The protein below binds the small molecule below.
Small molecule (SMILES): CC[C@H](C)[C@H](NC(=O)[C@H](CC(C)C)NC(=O)[C@H](CO)NC(=O)CNC(=O)[C@@H](NC(=O)[C@@H](N)[C@@H](C)O)C(C)C)C(=O)N[C@H](C=O)CCC(N)=O

Binding-site contacts:
Ligand atom C contacts residue ARG35 of chain 5.D at 4.4 Å.
Ligand atom C contacts residue ASP243 of chain 5.D at 3.9 Å.
Ligand atom CD1 contacts residue LEU32 of chain 5.D at 3.8 Å (hydrophobic).
Ligand atom CA contacts residue PRO43 of chain 5.D at 4.4 Å (hydrophobic).
Ligand atom CD1 contacts residue LEU40 of chain 5.D at 3.8 Å (hydrophobic).
Ligand atom CG1 contacts residue ARG35 of chain 5.D at 4.2 Å.
Ligand atom CA contacts residue ARG35 of chain 5.D at 3.9 Å.
Ligand atom NE2 contacts residue ARG36 of chain 5.D at 3.9 Å.
Ligand atom O contacts residue ARG36 of chain 5.D at 3.6 Å (salt-bridge).
Ligand atom CA contacts residue ASP243 of chain 5.D at 4.3 Å.
Ligand atom O contacts residue ASP243 of chain 5.D at 4.1 Å.
Ligand atom C contacts residue ASP243 of chain 5.D at 3.8 Å.
Ligand atom CB contacts residue ASP243 of chain 5.D at 4.3 Å.
Ligand atom CB contacts residue ARG35 of chain 5.D at 4.1 Å.
Ligand atom CG2 contacts residue ASP243 of chain 5.D at 3.3 Å.
Ligand atom N contacts residue PRO43 of chain 5.D at 4.4 Å.
Ligand atom CA contacts residue ASP243 of chain 5.D at 4.4 Å.
Ligand atom O contacts residue ARG35 of chain 5.D at 3.4 Å (salt-bridge).
Ligand atom OE1 contacts residue ARG36 of chain 5.D at 3.8 Å.
Ligand atom N contacts residue ASP243 of chain 5.D at 3.2 Å (salt-bridge).
Ligand atom CG contacts residue LEU40 of chain 5.D at 4.4 Å (hydrophobic).
Ligand atom OG contacts residue ARG29 of chain 5.D at 4.3 Å.
Ligand atom CB contacts residue LEU40 of chain 5.D at 4.1 Å (hydrophobic).
Ligand atom N contacts residue ARG35 of chain 5.D at 4.1 Å.
Ligand atom N contacts residue ASP243 of chain 5.D at 2.8 Å (salt-bridge).
Ligand atom O contacts residue ARG29 of chain 5.D at 3.8 Å.
Ligand atom CD1 contacts residue ARG35 of chain 5.D at 4.5 Å.
Ligand atom C contacts residue ARG35 of chain 5.D at 3.6 Å.
Ligand atom CA contacts residue ARG29 of chain 5.D at 4.0 Å.
Ligand atom C contacts residue ARG36 of chain 5.D at 3.2 Å.
Ligand atom CG2 contacts residue LEU40 of chain 5.D at 4.2 Å (hydrophobic).
Ligand atom O contacts residue ARG35 of chain 5.D at 3.1 Å (salt-bridge).
Ligand atom OG contacts residue ILE25 of chain 5.D at 4.0 Å.
Ligand atom CB contacts residue ARG29 of chain 5.D at 4.1 Å.
Ligand atom CB contacts residue ARG35 of chain 5.D at 3.5 Å.
Ligand atom CG2 contacts residue PRO43 of chain 5.D at 3.9 Å (hydrophobic).
Ligand atom CA contacts residue ASP243 of chain 5.D at 3.3 Å.
Ligand atom CD1 contacts residue ARG29 of chain 5.D at 4.4 Å.
Ligand atom CD contacts residue ARG36 of chain 5.D at 4.1 Å.
Ligand atom CB contacts residue PRO43 of chain 5.D at 3.8 Å (hydrophobic).

Sequence of chain 5.D:
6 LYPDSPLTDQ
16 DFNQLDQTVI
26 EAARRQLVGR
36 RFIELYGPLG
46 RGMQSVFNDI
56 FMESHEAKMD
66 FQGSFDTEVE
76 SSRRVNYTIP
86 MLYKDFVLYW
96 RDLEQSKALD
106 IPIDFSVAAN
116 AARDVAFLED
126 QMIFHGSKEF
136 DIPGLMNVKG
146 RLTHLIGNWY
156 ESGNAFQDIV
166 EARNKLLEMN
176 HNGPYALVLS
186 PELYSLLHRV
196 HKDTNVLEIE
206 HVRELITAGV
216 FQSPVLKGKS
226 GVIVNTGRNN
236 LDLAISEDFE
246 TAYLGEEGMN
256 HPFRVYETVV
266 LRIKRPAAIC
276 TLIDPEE